This small molecule binds to this protein.
Small molecule (SMILES): OC[C@H]1O[C@H](O[C@H]2[C@H](O)[C@@H](O)[C@@H](O)O[C@@H]2CO)[C@H](O)[C@@H](O)[C@@H]1O

Sequence of chain 1.A:
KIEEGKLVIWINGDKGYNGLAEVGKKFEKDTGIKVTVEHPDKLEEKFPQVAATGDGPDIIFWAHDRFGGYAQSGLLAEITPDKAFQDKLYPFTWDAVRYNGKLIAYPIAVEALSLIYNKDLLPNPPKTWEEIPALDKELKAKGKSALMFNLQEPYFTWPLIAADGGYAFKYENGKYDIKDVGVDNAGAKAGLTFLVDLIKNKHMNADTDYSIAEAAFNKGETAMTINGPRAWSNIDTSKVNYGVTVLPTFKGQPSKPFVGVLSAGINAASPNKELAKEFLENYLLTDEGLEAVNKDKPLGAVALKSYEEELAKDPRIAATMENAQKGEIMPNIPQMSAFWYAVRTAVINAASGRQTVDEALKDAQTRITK

Binding-site contacts:
Ligand atom C3 contacts residue ASP65 of chain 1.A at 3.6 Å.
Ligand atom O5 contacts residue TRP340 of chain 1.A at 4.0 Å.
Ligand atom O2 contacts residue GLU111 of chain 1.A at 3.3 Å (salt-bridge).
Ligand atom O2 contacts residue LYS15 of chain 1.A at 2.8 Å (salt-bridge).
Ligand atom O6 contacts residue TYR155 of chain 1.A at 3.1 Å (h-bond).
Ligand atom O3 contacts residue ASP65 of chain 1.A at 2.7 Å (salt-bridge).
Ligand atom O2 contacts residue TRP62 of chain 1.A at 3.3 Å (h-bond).
Ligand atom O6 contacts residue ARG344 of chain 1.A at 3.9 Å.
Ligand atom O4 contacts residue TRP340 of chain 1.A at 4.0 Å.
Ligand atom O2 contacts residue ASP65 of chain 1.A at 2.7 Å (salt-bridge).
Ligand atom C1 contacts residue TYR155 of chain 1.A at 3.7 Å (hydrophobic).
Ligand atom O5 contacts residue TYR155 of chain 1.A at 3.3 Å.
Ligand atom O1 contacts residue LYS15 of chain 1.A at 3.2 Å (salt-bridge).
Ligand atom O6 contacts residue GLU153 of chain 1.A at 2.7 Å (salt-bridge).
Ligand atom O5 contacts residue ASP14 of chain 1.A at 4.0 Å.
Ligand atom O4 contacts residue ARG66 of chain 1.A at 2.8 Å (salt-bridge).
Ligand atom C3 contacts residue TRP62 of chain 1.A at 3.7 Å (hydrophobic).
Ligand atom O3 contacts residue TRP62 of chain 1.A at 3.4 Å (h-bond).
Ligand atom C1 contacts residue LYS15 of chain 1.A at 3.6 Å.
Ligand atom C2 contacts residue ASP65 of chain 1.A at 3.4 Å.
Ligand atom C6 contacts residue TYR155 of chain 1.A at 4.0 Å (hydrophobic).
Ligand atom C2 contacts residue TRP340 of chain 1.A at 4.0 Å (hydrophobic).
Ligand atom C4 contacts residue ARG66 of chain 1.A at 3.9 Å.
Ligand atom O3 contacts residue TRP340 of chain 1.A at 3.9 Å.
Ligand atom C2 contacts residue GLU111 of chain 1.A at 3.8 Å.
Ligand atom O3 contacts residue ALA63 of chain 1.A at 3.5 Å.
Ligand atom C6 contacts residue TRP340 of chain 1.A at 3.8 Å (hydrophobic).
Ligand atom O1 contacts residue ASN12 of chain 1.A at 3.5 Å (h-bond).
Ligand atom O3 contacts residue ARG66 of chain 1.A at 2.9 Å (salt-bridge).
Ligand atom O1 contacts residue ASP14 of chain 1.A at 2.8 Å (salt-bridge).
Ligand atom C6 contacts residue ARG344 of chain 1.A at 3.4 Å.
Ligand atom C6 contacts residue PRO154 of chain 1.A at 3.8 Å (hydrophobic).
Ligand atom O4 contacts residue ARG344 of chain 1.A at 3.5 Å (salt-bridge).
Ligand atom O2 contacts residue ALA63 of chain 1.A at 3.5 Å.
Ligand atom C2 contacts residue LYS15 of chain 1.A at 3.8 Å.
Ligand atom C6 contacts residue GLU153 of chain 1.A at 3.2 Å.
Ligand atom O6 contacts residue PRO154 of chain 1.A at 3.4 Å.
Ligand atom C4 contacts residue TRP340 of chain 1.A at 3.7 Å (hydrophobic).
Ligand atom C1 contacts residue ASP14 of chain 1.A at 3.4 Å.
Ligand atom C5 contacts residue GLU153 of chain 1.A at 3.9 Å.